Sequence of chain 1.B:
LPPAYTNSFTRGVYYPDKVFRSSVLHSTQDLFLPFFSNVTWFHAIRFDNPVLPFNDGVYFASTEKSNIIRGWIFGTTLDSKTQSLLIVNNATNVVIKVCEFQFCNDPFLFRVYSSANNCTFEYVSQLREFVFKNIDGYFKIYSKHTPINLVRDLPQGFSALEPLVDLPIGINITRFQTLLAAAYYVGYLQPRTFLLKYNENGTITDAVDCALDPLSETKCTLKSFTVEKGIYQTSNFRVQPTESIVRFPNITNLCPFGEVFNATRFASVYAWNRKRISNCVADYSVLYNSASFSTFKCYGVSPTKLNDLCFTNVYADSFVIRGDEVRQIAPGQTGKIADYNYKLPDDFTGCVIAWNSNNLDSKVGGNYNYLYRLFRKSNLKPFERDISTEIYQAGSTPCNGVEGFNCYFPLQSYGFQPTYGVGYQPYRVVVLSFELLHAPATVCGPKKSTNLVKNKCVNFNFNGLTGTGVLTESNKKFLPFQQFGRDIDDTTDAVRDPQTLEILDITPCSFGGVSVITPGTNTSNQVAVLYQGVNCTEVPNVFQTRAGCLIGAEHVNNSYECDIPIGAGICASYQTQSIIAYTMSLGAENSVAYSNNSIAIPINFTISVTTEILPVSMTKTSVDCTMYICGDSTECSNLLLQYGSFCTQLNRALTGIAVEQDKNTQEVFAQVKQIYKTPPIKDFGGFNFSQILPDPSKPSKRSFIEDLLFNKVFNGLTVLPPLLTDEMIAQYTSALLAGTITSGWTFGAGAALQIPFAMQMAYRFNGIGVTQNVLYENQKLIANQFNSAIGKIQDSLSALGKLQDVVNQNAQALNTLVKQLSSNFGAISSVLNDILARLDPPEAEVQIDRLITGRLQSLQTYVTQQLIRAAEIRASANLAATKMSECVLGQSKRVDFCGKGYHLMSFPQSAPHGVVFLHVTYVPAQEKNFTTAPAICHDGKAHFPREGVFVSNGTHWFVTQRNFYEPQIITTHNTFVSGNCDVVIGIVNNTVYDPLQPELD

The small molecule below binds the protein below.
Small molecule (SMILES): CC(=O)N[C@H]1[C@H](O[C@H]2[C@H](O)[C@@H](NC(C)=O)CO[C@@H]2CO)O[C@H](CO)[C@@H](O)[C@@H]1O

Binding-site contacts:
Ligand atom C4 contacts residue ASN745 of chain 1.B at 4.2 Å.
Ligand atom N2 contacts residue ASN745 of chain 1.B at 2.9 Å (h-bond).
Ligand atom C5 contacts residue ASN745 of chain 1.B at 3.7 Å.
Ligand atom C3 contacts residue ASN745 of chain 1.B at 3.8 Å.
Ligand atom O7 contacts residue LEU950 of chain 1.B at 4.3 Å.
Ligand atom C7 contacts residue ASN745 of chain 1.B at 3.8 Å.
Ligand atom O7 contacts residue ASN745 of chain 1.B at 4.2 Å.
Ligand atom C6 contacts residue GLN954 of chain 1.B at 4.4 Å.
Ligand atom O5 contacts residue ASN745 of chain 1.B at 2.4 Å (h-bond).
Ligand atom C2 contacts residue ASN745 of chain 1.B at 2.5 Å.
Ligand atom C5 contacts residue LEU950 of chain 1.B at 4.3 Å (hydrophobic).
Ligand atom C1 contacts residue ASN745 of chain 1.B at 1.4 Å.